Sequence of chain 2.B:
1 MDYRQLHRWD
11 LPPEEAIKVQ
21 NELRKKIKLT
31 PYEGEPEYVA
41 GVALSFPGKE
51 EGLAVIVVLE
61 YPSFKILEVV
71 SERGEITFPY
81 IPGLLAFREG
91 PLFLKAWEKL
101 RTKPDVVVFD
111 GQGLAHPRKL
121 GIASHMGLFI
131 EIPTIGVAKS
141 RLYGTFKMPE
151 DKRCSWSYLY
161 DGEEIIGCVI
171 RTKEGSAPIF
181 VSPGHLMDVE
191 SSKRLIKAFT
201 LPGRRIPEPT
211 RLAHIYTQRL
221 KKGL

Binding-site contacts:
Ligand atom P contacts residue ILE17 of chain 2.B at 4.4 Å.
Ligand atom C5' contacts residue PRO13 of chain 2.B at 4.5 Å (hydrophobic).
Ligand atom C3' contacts residue ILE17 of chain 2.B at 3.7 Å (hydrophobic).
Ligand atom O4' contacts residue ILE81 of chain 2.B at 3.6 Å.
Ligand atom O3' contacts residue PRO13 of chain 2.B at 3.9 Å.
Ligand atom O3' contacts residue ARG118 of chain 2.B at 4.4 Å.
Ligand atom C5' contacts residue ILE81 of chain 2.B at 3.6 Å (hydrophobic).
Ligand atom C5' contacts residue ILE17 of chain 2.B at 3.5 Å (hydrophobic).
Ligand atom N2 contacts residue PRO82 of chain 2.B at 4.4 Å.
Ligand atom P contacts residue PRO13 of chain 2.B at 4.4 Å.
Ligand atom C4' contacts residue ILE17 of chain 2.B at 3.5 Å (hydrophobic).
Ligand atom O3' contacts residue ILE17 of chain 2.B at 3.6 Å.
Ligand atom C4' contacts residue PRO13 of chain 2.B at 4.4 Å (hydrophobic).
Ligand atom OP1 contacts residue GLU14 of chain 2.B at 3.4 Å (salt-bridge).
Ligand atom OP2 contacts residue ILE17 of chain 2.B at 4.0 Å.
Ligand atom OP1 contacts residue ARG118 of chain 2.B at 3.9 Å.
Ligand atom C4' contacts residue ILE81 of chain 2.B at 3.3 Å (hydrophobic).
Ligand atom OP1 contacts residue PRO13 of chain 2.B at 3.6 Å.

This small molecule binds to this protein.
Small molecule (SMILES): Cc1cn([C@H]2C[C@H](O[P](=O)(O)OC[C@H]3O[C@@H](n4cnc5c(N)ncnc54)C[C@@H]3O[P](=O)(O)OC[C@H]3O[C@@H](n4cnc5c(=O)nc(N)[nH]c54)C[C@@H]3O[P](=O)(O)OC[C@H]3O[C@@H](n4ccc(N)nc4=O)C[C@@H]3O)[C@@H](CO[P](=O)(O)O[C@H]3C[C@H](n4cnc5c(=O)nc(N)[nH]c54)O[C@@H]3CO)O2)c(=O)[nH]c1=O